Binding-site contacts:
Ligand atom N2 contacts residue ASN203 of chain 1.A at 3.1 Å (h-bond).
Ligand atom C5 contacts residue ASN203 of chain 1.A at 3.5 Å.
Ligand atom C7 contacts residue THR205 of chain 1.A at 4.4 Å.
Ligand atom C5 contacts residue THR205 of chain 1.A at 3.4 Å.
Ligand atom N2 contacts residue ILE168 of chain 1.A at 3.8 Å.
Ligand atom C2 contacts residue THR205 of chain 1.A at 4.4 Å.
Ligand atom O5 contacts residue ASN203 of chain 1.A at 2.4 Å (h-bond).
Ligand atom C1 contacts residue THR205 of chain 1.A at 3.5 Å.
Ligand atom C7 contacts residue ILE168 of chain 1.A at 4.2 Å (hydrophobic).
Ligand atom O7 contacts residue GLN201 of chain 1.A at 4.1 Å.
Ligand atom C3 contacts residue ASN203 of chain 1.A at 3.9 Å.
Ligand atom O7 contacts residue THR205 of chain 1.A at 3.6 Å.
Ligand atom O6 contacts residue GLU206 of chain 1.A at 3.5 Å (salt-bridge).
Ligand atom O7 contacts residue LYS241 of chain 1.A at 3.9 Å.
Ligand atom O7 contacts residue ILE168 of chain 1.A at 4.3 Å.
Ligand atom C4 contacts residue ASN203 of chain 1.A at 4.3 Å.
Ligand atom O5 contacts residue THR205 of chain 1.A at 3.7 Å.
Ligand atom C6 contacts residue GLU206 of chain 1.A at 3.6 Å.
Ligand atom C7 contacts residue GLU206 of chain 1.A at 4.0 Å.
Ligand atom C8 contacts residue GLU206 of chain 1.A at 3.3 Å.
Ligand atom C6 contacts residue THR205 of chain 1.A at 3.8 Å.
Ligand atom C4 contacts residue THR205 of chain 1.A at 4.5 Å.
Ligand atom N2 contacts residue GLU206 of chain 1.A at 4.2 Å.
Ligand atom C3 contacts residue THR205 of chain 1.A at 4.4 Å.
Ligand atom C7 contacts residue ASN203 of chain 1.A at 3.9 Å.
Ligand atom O7 contacts residue ASN203 of chain 1.A at 3.8 Å.
Ligand atom C2 contacts residue ASN203 of chain 1.A at 2.7 Å.
Ligand atom C1 contacts residue ASN203 of chain 1.A at 1.4 Å.

This protein binds this small molecule.
Small molecule (SMILES): CC(=O)N[C@H]1[C@H](O[C@H]2[C@H](O)[C@@H](NC(C)=O)CO[C@@H]2CO)O[C@H](CO)[C@@H](O)[C@@H]1O

Sequence of chain 1.A:
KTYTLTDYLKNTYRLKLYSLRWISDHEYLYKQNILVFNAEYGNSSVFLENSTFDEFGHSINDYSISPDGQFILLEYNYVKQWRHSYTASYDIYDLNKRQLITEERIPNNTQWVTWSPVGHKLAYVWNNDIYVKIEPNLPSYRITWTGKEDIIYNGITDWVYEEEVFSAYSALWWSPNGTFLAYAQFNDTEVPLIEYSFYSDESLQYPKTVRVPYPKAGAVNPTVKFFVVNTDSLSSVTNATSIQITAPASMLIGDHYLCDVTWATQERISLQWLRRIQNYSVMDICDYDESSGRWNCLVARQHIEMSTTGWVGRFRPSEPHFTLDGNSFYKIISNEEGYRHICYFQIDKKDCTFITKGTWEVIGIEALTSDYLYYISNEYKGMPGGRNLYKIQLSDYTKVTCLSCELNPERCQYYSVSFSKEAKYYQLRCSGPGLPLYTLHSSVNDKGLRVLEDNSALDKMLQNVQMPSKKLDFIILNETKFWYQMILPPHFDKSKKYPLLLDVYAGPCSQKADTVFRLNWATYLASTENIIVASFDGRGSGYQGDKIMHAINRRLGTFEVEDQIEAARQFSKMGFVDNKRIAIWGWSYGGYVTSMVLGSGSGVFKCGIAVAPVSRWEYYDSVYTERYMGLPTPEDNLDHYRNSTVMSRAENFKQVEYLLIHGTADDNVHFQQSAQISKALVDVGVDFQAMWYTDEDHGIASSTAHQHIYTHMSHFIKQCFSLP